A small-molecule ligand and the protein it binds are described below.
Small molecule (SMILES): C[C@@H]1O[C@@H](Oc2ccc([N+](=O)[O-])cc2)[C@@H](O)[C@H](O)[C@@H]1O

Binding-site contacts:
Ligand atom C1 contacts residue TYR131 of chain 1.D at 4.2 Å (hydrophobic).
Ligand atom C2 contacts residue HIS87 of chain 1.D at 4.0 Å.
Ligand atom C3 contacts residue TYR37 of chain 1.D at 4.4 Å (hydrophobic).
Ligand atom C3 contacts residue GLU39 of chain 1.D at 3.4 Å.
Ligand atom O2' contacts residue ARG229 of chain 1.D at 3.2 Å (salt-bridge).
Ligand atom C4 contacts residue GLU39 of chain 1.D at 4.0 Å.
Ligand atom O1 contacts residue TYR37 of chain 1.D at 4.1 Å.
Ligand atom C4 contacts residue HIS87 of chain 1.D at 3.7 Å.
Ligand atom C2 contacts residue TYR131 of chain 1.D at 4.0 Å (hydrophobic).
Ligand atom C4 contacts residue HIS18 of chain 1.D at 3.2 Å.
Ligand atom O2 contacts residue HIS88 of chain 1.D at 3.1 Å (h-bond).
Ligand atom O2 contacts residue TRP40 of chain 1.D at 2.7 Å (h-bond).
Ligand atom C5 contacts residue TYR131 of chain 1.D at 4.3 Å (hydrophobic).
Ligand atom C3 contacts residue HIS18 of chain 1.D at 4.5 Å.
Ligand atom O3 contacts residue TRP40 of chain 1.D at 3.2 Å (h-bond).
Ligand atom C4 contacts residue TRP283 of chain 1.D at 3.8 Å (hydrophobic).
Ligand atom C5 contacts residue TRP283 of chain 1.D at 3.9 Å (hydrophobic).
Ligand atom O3 contacts residue HIS88 of chain 1.D at 4.3 Å.
Ligand atom C4' contacts residue ARG229 of chain 1.D at 4.4 Å.
Ligand atom C6 contacts residue TRP198 of chain 1.D at 4.4 Å (hydrophobic).
Ligand atom C6 contacts residue TRP283 of chain 1.D at 3.9 Å (hydrophobic).
Ligand atom C3 contacts residue TRP40 of chain 1.D at 3.8 Å (hydrophobic).
Ligand atom O2' contacts residue GLY241 of chain 1.D at 4.0 Å.
Ligand atom C2 contacts residue HIS88 of chain 1.D at 3.4 Å.
Ligand atom O4 contacts residue TYR131 of chain 1.D at 3.0 Å (h-bond).
Ligand atom O4 contacts residue HIS18 of chain 1.D at 2.6 Å (h-bond).
Ligand atom C6 contacts residue HIS18 of chain 1.D at 3.8 Å.
Ligand atom C6 contacts residue TYR131 of chain 1.D at 4.2 Å (hydrophobic).
Ligand atom O5 contacts residue TYR131 of chain 1.D at 3.9 Å.
Ligand atom C4 contacts residue TYR131 of chain 1.D at 4.1 Å (hydrophobic).
Ligand atom C3 contacts residue HIS87 of chain 1.D at 3.7 Å.
Ligand atom C3 contacts residue TRP283 of chain 1.D at 4.1 Å (hydrophobic).
Ligand atom O3 contacts residue GLU39 of chain 1.D at 2.7 Å (salt-bridge).
Ligand atom C5 contacts residue HIS18 of chain 1.D at 4.2 Å.
Ligand atom C6 contacts residue MET16 of chain 1.D at 4.4 Å (hydrophobic).
Ligand atom O4 contacts residue HIS87 of chain 1.D at 2.8 Å (h-bond).
Ligand atom O3 contacts residue HIS87 of chain 1.D at 3.0 Å (h-bond).
Ligand atom N1' contacts residue ARG229 of chain 1.D at 4.0 Å.
Ligand atom C2 contacts residue TRP40 of chain 1.D at 3.7 Å (hydrophobic).
Ligand atom C3' contacts residue ARG229 of chain 1.D at 4.0 Å.

Sequence of chain 1.D:
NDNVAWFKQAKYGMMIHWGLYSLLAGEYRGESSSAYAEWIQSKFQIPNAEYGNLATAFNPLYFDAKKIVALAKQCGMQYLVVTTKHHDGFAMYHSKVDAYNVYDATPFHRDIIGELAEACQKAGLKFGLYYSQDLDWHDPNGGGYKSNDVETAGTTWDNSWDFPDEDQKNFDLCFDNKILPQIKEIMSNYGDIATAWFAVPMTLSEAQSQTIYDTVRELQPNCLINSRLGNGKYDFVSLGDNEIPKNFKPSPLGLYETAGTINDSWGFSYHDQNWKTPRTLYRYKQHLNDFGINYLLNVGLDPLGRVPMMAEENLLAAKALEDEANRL